Binding-site contacts:
Ligand atom CAF contacts residue ALA102 of chain 1.A at 4.4 Å (hydrophobic).
Ligand atom CAD contacts residue MYI1 of chain 1.D at 4.1 Å.
Ligand atom CAE contacts residue SER99 of chain 1.A at 4.3 Å.
Ligand atom NAI contacts residue SER99 of chain 1.A at 3.3 Å (h-bond).
Ligand atom CAN contacts residue SER99 of chain 1.A at 4.1 Å.
Ligand atom CAN contacts residue ARG98 of chain 1.A at 4.2 Å.
Ligand atom CAN contacts residue CYS95 of chain 1.A at 4.1 Å (hydrophobic).
Ligand atom CAF contacts residue ARG98 of chain 1.A at 3.8 Å.
Ligand atom CAK contacts residue LEU143 of chain 1.A at 3.9 Å (hydrophobic).
Ligand atom CAE contacts residue MYI1 of chain 1.D at 3.6 Å.
Ligand atom CAF contacts residue ILE136 of chain 1.A at 4.0 Å (hydrophobic).
Ligand atom CAA contacts residue CYS95 of chain 1.A at 3.9 Å (hydrophobic).
Ligand atom CAO contacts residue LEU140 of chain 1.A at 3.6 Å (hydrophobic).
Ligand atom CAK contacts residue LEU140 of chain 1.A at 4.3 Å (hydrophobic).
Ligand atom NAI contacts residue ARG98 of chain 1.A at 4.2 Å.
Ligand atom OAC contacts residue LEU140 of chain 1.A at 4.1 Å.
Ligand atom CAG contacts residue LEU140 of chain 1.A at 3.4 Å (hydrophobic).
Ligand atom CAH contacts residue LEU143 of chain 1.A at 3.7 Å (hydrophobic).
Ligand atom CAK contacts residue ARG98 of chain 1.A at 3.6 Å.
Ligand atom CAE contacts residue CYS95 of chain 1.A at 3.6 Å (hydrophobic).
Ligand atom OAJ contacts residue MET174 of chain 1.A at 4.3 Å.
Ligand atom CAN contacts residue MYI1 of chain 1.D at 3.7 Å.
Ligand atom OAC contacts residue ARG98 of chain 1.A at 4.4 Å.
Ligand atom NAI contacts residue CYS95 of chain 1.A at 4.1 Å.
Ligand atom OAB contacts residue LEU143 of chain 1.A at 3.4 Å.
Ligand atom CAA contacts residue ILE151 of chain 1.A at 3.8 Å (hydrophobic).
Ligand atom OAJ contacts residue VAL149 of chain 1.A at 4.2 Å.
Ligand atom CAL contacts residue LEU140 of chain 1.A at 3.8 Å (hydrophobic).
Ligand atom NAI contacts residue ILE136 of chain 1.A at 4.1 Å.
Ligand atom CAO contacts residue ARG98 of chain 1.A at 3.9 Å.
Ligand atom OAB contacts residue MET139 of chain 1.A at 4.0 Å.
Ligand atom CAD contacts residue CYS95 of chain 1.A at 3.5 Å (hydrophobic).
Ligand atom OAC contacts residue ILE136 of chain 1.A at 3.6 Å.
Ligand atom NAI contacts residue MYI1 of chain 1.D at 3.7 Å.
Ligand atom CAN contacts residue LEU140 of chain 1.A at 4.2 Å (hydrophobic).
Ligand atom CAH contacts residue ARG98 of chain 1.A at 3.3 Å.
Ligand atom CAF contacts residue SER99 of chain 1.A at 4.3 Å.
Ligand atom OAB contacts residue ARG98 of chain 1.A at 3.6 Å.
Ligand atom CAM contacts residue LEU140 of chain 1.A at 4.1 Å (hydrophobic).
Ligand atom CAM contacts residue ARG98 of chain 1.A at 3.5 Å.

This protein binds this small molecule.
Small molecule (SMILES): COc1ccc2[nH]cc(CC(=O)O)c2c1

Sequence of chain 1.A:
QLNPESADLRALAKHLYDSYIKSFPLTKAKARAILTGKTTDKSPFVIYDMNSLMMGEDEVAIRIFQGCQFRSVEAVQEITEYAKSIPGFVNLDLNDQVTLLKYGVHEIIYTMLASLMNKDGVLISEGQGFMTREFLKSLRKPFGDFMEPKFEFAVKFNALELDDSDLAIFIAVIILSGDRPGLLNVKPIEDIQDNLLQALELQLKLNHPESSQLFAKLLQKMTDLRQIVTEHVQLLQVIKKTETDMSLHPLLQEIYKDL